The protein below binds the small molecule below.
Small molecule (SMILES): CCOc1ccc2nc(S(N)(=O)=O)sc2c1

Binding-site contacts:
Ligand atom C6 contacts residue PRO180 of chain 1.B at 3.4 Å (hydrophobic).
Ligand atom N2 contacts residue LEU177 of chain 1.B at 3.9 Å.
Ligand atom O1 contacts residue HIS97 of chain 1.B at 3.4 Å (h-bond).
Ligand atom O1 contacts residue ZN1 of chain 1.M at 3.6 Å.
Ligand atom C7 contacts residue PRO180 of chain 1.B at 3.3 Å (hydrophobic).
Ligand atom C3 contacts residue GOL1 of chain 1.P at 3.7 Å.
Ligand atom O1 contacts residue TRP188 of chain 1.B at 4.0 Å.
Ligand atom N1 contacts residue GOL1 of chain 1.P at 4.0 Å.
Ligand atom O2 contacts residue THR178 of chain 1.B at 2.9 Å (h-bond).
Ligand atom S1 contacts residue HIS97 of chain 1.B at 3.5 Å (h-bond).
Ligand atom N2 contacts residue THR178 of chain 1.B at 4.1 Å.
Ligand atom S2 contacts residue LEU177 of chain 1.B at 3.9 Å.
Ligand atom C1 contacts residue LEU177 of chain 1.B at 3.8 Å (hydrophobic).
Ligand atom S1 contacts residue ZN1 of chain 1.M at 3.3 Å.
Ligand atom N1 contacts residue ZN1 of chain 1.M at 1.9 Å.
Ligand atom S1 contacts residue HIS116 of chain 1.B at 3.8 Å.
Ligand atom C1 contacts residue GOL1 of chain 1.P at 4.1 Å.
Ligand atom N1 contacts residue HIS97 of chain 1.B at 2.9 Å (h-bond).
Ligand atom O1 contacts residue VAL128 of chain 1.B at 3.5 Å.
Ligand atom N2 contacts residue GOL1 of chain 1.P at 3.9 Å.
Ligand atom C5 contacts residue GOL1 of chain 1.P at 4.0 Å.
Ligand atom S2 contacts residue VAL118 of chain 1.B at 4.0 Å.
Ligand atom N1 contacts residue THR178 of chain 1.B at 2.8 Å (h-bond).
Ligand atom C7 contacts residue GOL1 of chain 1.P at 4.0 Å.
Ligand atom N2 contacts residue ALA179 of chain 1.B at 3.4 Å.
Ligand atom C6 contacts residue GOL1 of chain 1.P at 4.1 Å.
Ligand atom S1 contacts residue THR178 of chain 1.B at 3.6 Å (h-bond).
Ligand atom O2 contacts residue LEU177 of chain 1.B at 3.4 Å.
Ligand atom C7 contacts residue ALA179 of chain 1.B at 3.4 Å (hydrophobic).
Ligand atom O1 contacts residue HIS116 of chain 1.B at 3.5 Å (h-bond).
Ligand atom C4 contacts residue GOL1 of chain 1.P at 3.8 Å.
Ligand atom C2 contacts residue ALA179 of chain 1.B at 3.7 Å (hydrophobic).
Ligand atom O2 contacts residue TRP188 of chain 1.B at 3.6 Å.
Ligand atom N1 contacts residue HIS99 of chain 1.B at 3.2 Å (h-bond).
Ligand atom O1 contacts residue VAL118 of chain 1.B at 3.9 Å.
Ligand atom C2 contacts residue GOL1 of chain 1.P at 3.8 Å.
Ligand atom C1 contacts residue HIS97 of chain 1.B at 3.8 Å.
Ligand atom S2 contacts residue HIS97 of chain 1.B at 3.9 Å.
Ligand atom C3 contacts residue LEU177 of chain 1.B at 4.2 Å (hydrophobic).
Ligand atom N1 contacts residue HIS116 of chain 1.B at 3.0 Å (h-bond).

Sequence of chain 1.B:
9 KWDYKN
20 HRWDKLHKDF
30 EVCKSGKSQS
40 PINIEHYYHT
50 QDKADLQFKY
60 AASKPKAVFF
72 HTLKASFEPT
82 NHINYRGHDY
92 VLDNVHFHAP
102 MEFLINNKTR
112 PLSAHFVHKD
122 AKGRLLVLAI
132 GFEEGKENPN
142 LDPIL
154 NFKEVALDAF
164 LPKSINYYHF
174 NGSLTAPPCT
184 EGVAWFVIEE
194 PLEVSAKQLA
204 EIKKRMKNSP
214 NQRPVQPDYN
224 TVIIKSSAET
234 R